This small molecule binds to this protein.
Small molecule (SMILES): CCCNC(=O)CCOCCOCCOCCNC(=O)c1cccc(NC(=O)COc2ccccc2P(=O)(O)O)c1

Binding-site contacts:
Ligand atom CAJ contacts residue ARG56 of chain 1.A at 4.1 Å.
Ligand atom PBO contacts residue ARG127 of chain 1.A at 3.6 Å.
Ligand atom OAD contacts residue LYS49 of chain 1.A at 3.1 Å (salt-bridge).
Ligand atom CAU contacts residue LYS49 of chain 1.A at 3.8 Å.
Ligand atom OAG contacts residue TYR128 of chain 1.A at 3.8 Å.
Ligand atom CAI contacts residue LEU172 of chain 1.A at 3.9 Å (hydrophobic).
Ligand atom CAW contacts residue LYS49 of chain 1.A at 3.4 Å.
Ligand atom CAR contacts residue ASN50 of chain 1.A at 3.8 Å.
Ligand atom CBL contacts residue GLY53 of chain 1.A at 4.0 Å.
Ligand atom CAJ contacts residue SER57 of chain 1.A at 4.0 Å.
Ligand atom CBJ contacts residue GLY53 of chain 1.A at 3.5 Å.
Ligand atom CBK contacts residue ARG56 of chain 1.A at 3.5 Å.
Ligand atom OAE contacts residue TYR128 of chain 1.A at 2.5 Å (h-bond).
Ligand atom CBJ contacts residue LYS49 of chain 1.A at 4.0 Å.
Ligand atom CAR contacts residue GLY53 of chain 1.A at 4.1 Å.
Ligand atom OAG contacts residue ARG56 of chain 1.A at 2.8 Å (salt-bridge).
Ligand atom CAQ contacts residue LEU172 of chain 1.A at 3.9 Å (hydrophobic).
Ligand atom CAK contacts residue ARG60 of chain 1.A at 3.8 Å.
Ligand atom OBD contacts residue LYS49 of chain 1.A at 3.0 Å (salt-bridge).
Ligand atom CAV contacts residue LYS49 of chain 1.A at 3.8 Å.
Ligand atom OAE contacts residue ARG127 of chain 1.A at 2.7 Å (salt-bridge).
Ligand atom CAI contacts residue ASN173 of chain 1.A at 3.3 Å.
Ligand atom CAN contacts residue ASN173 of chain 1.A at 3.4 Å.
Ligand atom OAD contacts residue GLY53 of chain 1.A at 3.7 Å.
Ligand atom CAT contacts residue LYS49 of chain 1.A at 3.5 Å.
Ligand atom CAK contacts residue ARG56 of chain 1.A at 3.9 Å.
Ligand atom NBB contacts residue GLY53 of chain 1.A at 3.7 Å.
Ligand atom CAS contacts residue ASN50 of chain 1.A at 3.7 Å.
Ligand atom CAO contacts residue ARG56 of chain 1.A at 3.6 Å.
Ligand atom CBL contacts residue ARG56 of chain 1.A at 4.1 Å.
Ligand atom PBO contacts residue TYR128 of chain 1.A at 3.6 Å.
Ligand atom OAF contacts residue TYR128 of chain 1.A at 3.6 Å.
Ligand atom OBE contacts residue LYS49 of chain 1.A at 3.0 Å (salt-bridge).
Ligand atom OAF contacts residue ARG56 of chain 1.A at 2.7 Å (salt-bridge).
Ligand atom OAF contacts residue ARG127 of chain 1.A at 2.6 Å (salt-bridge).
Ligand atom OAE contacts residue ARG56 of chain 1.A at 4.1 Å.
Ligand atom NBC contacts residue ARG56 of chain 1.A at 3.8 Å.
Ligand atom NBA contacts residue LEU220 of chain 1.A at 3.9 Å.
Ligand atom PBO contacts residue ARG56 of chain 1.A at 3.8 Å.
Ligand atom CAL contacts residue GLY53 of chain 1.A at 3.3 Å.

Sequence of chain 1.A:
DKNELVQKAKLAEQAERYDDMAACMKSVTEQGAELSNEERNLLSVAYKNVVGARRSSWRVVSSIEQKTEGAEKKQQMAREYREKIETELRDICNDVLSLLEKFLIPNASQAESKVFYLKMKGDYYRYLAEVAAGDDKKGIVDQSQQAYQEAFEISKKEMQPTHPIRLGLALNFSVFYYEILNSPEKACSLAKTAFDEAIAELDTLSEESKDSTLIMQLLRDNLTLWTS